Binding-site contacts:
Ligand atom O2 contacts residue ASP355 of chain 2.B at 2.9 Å (salt-bridge).
Ligand atom O1B contacts residue ARG170 of chain 2.B at 2.6 Å (salt-bridge).
Ligand atom C2 contacts residue HIS28 of chain 2.B at 4.0 Å.
Ligand atom O5B contacts residue ASP355 of chain 2.B at 3.4 Å (salt-bridge).
Ligand atom C4 contacts residue ARG357 of chain 2.B at 3.7 Å.
Ligand atom O4 contacts residue HIS49 of chain 2.B at 3.0 Å (h-bond).
Ligand atom C3 contacts residue ARG357 of chain 2.B at 3.7 Å.
Ligand atom C4 contacts residue HIS49 of chain 2.B at 3.9 Å.
Ligand atom C2 contacts residue TRP326 of chain 2.B at 3.9 Å (hydrophobic).
Ligand atom C1 contacts residue HIS28 of chain 2.B at 3.9 Å.
Ligand atom O1B contacts residue HIS26 of chain 2.B at 3.4 Å (h-bond).
Ligand atom O5A contacts residue ARG357 of chain 2.B at 2.7 Å (salt-bridge).
Ligand atom O3 contacts residue ARG357 of chain 2.B at 3.2 Å (salt-bridge).
Ligand atom O5A contacts residue TYR50 of chain 2.B at 3.6 Å.
Ligand atom C1 contacts residue ARG170 of chain 2.B at 3.5 Å.
Ligand atom O2 contacts residue TRP325 of chain 2.B at 3.0 Å (h-bond).
Ligand atom C3 contacts residue HIS28 of chain 2.B at 4.0 Å.
Ligand atom O2 contacts residue HIS28 of chain 2.B at 3.5 Å (h-bond).
Ligand atom C4 contacts residue TRP326 of chain 2.B at 3.7 Å (hydrophobic).
Ligand atom C2 contacts residue TRP325 of chain 2.B at 3.7 Å (hydrophobic).
Ligand atom O3 contacts residue HIS28 of chain 2.B at 2.8 Å (h-bond).
Ligand atom O3 contacts residue ASP355 of chain 2.B at 4.0 Å.
Ligand atom O5A contacts residue HIS49 of chain 2.B at 3.0 Å (h-bond).
Ligand atom C5 contacts residue HIS49 of chain 2.B at 3.7 Å.
Ligand atom O4 contacts residue ARG357 of chain 2.B at 2.9 Å (salt-bridge).
Ligand atom O1B contacts residue ZN1 of chain 2.J at 2.2 Å.
Ligand atom O5B contacts residue TYR50 of chain 2.B at 3.3 Å (h-bond).
Ligand atom C5 contacts residue ARG357 of chain 2.B at 3.7 Å.
Ligand atom O1B contacts residue MET258 of chain 2.B at 3.1 Å.
Ligand atom O3 contacts residue ZN1 of chain 2.J at 3.3 Å.
Ligand atom C2 contacts residue ZN1 of chain 2.J at 3.0 Å.
Ligand atom C1 contacts residue MET258 of chain 2.B at 3.7 Å (hydrophobic).
Ligand atom C3 contacts residue ZN1 of chain 2.J at 3.8 Å.
Ligand atom C1 contacts residue ZN1 of chain 2.J at 3.0 Å.
Ligand atom O4 contacts residue TRP326 of chain 2.B at 3.6 Å.
Ligand atom C5 contacts residue TYR50 of chain 2.B at 3.8 Å (hydrophobic).
Ligand atom O1A contacts residue ARG170 of chain 2.B at 3.4 Å (salt-bridge).
Ligand atom O2 contacts residue ZN1 of chain 2.J at 2.2 Å.
Ligand atom O1B contacts residue HIS28 of chain 2.B at 3.1 Å (h-bond).
Ligand atom O1A contacts residue MET258 of chain 2.B at 4.0 Å.

This small molecule binds to this protein.
Small molecule (SMILES): O=C(O)[C@@H](O)C(O)[C@H](O)C(=O)O

Sequence of chain 2.B:
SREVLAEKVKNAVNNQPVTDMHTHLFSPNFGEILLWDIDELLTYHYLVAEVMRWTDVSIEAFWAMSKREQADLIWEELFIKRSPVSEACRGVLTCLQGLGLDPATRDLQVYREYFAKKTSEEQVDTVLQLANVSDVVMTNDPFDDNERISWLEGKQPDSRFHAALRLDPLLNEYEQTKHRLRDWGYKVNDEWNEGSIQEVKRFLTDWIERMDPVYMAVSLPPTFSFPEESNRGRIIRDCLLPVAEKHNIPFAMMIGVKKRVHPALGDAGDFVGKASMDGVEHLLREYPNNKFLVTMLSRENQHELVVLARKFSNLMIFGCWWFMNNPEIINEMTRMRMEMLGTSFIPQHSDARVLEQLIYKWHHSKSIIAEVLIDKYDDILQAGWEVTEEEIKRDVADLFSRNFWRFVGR